Sequence of chain 2.A:
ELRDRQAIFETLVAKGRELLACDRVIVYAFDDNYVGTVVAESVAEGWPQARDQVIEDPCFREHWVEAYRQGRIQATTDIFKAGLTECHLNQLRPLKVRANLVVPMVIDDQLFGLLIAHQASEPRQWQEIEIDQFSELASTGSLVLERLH

A small-molecule ligand and the protein it binds are described below.
Small molecule (SMILES): CCC1=C(C)/C(=C/c2[nH]c(Cc3[nH]c(CC4NC(=O)C(C)=C4CC)c(C)c3CCC(=O)O)c(CCC(=O)O)c2C)NC1=O

Binding-site contacts:
Ligand atom O22 contacts residue GLN81 of chain 2.A at 3.4 Å.
Ligand atom N26 contacts residue HIS95 of chain 2.A at 3.3 Å.
Ligand atom O23 contacts residue ARG79 of chain 2.A at 2.9 Å (salt-bridge).
Ligand atom C36 contacts residue LEU102 of chain 2.A at 3.5 Å (hydrophobic).
Ligand atom C16 contacts residue CYS66 of chain 2.A at 1.8 Å (hydrophobic).
Ligand atom C30 contacts residue LEU99 of chain 2.A at 3.4 Å (hydrophobic).
Ligand atom C04 contacts residue CYS94 of chain 2.A at 3.6 Å (hydrophobic).
Ligand atom C25 contacts residue PHE67 of chain 2.A at 3.3 Å (hydrophobic).
Ligand atom N38 contacts residue ASP64 of chain 2.A at 2.9 Å (salt-bridge).
Ligand atom O43 contacts residue HIS70 of chain 2.A at 2.8 Å (h-bond).
Ligand atom C05 contacts residue CYS94 of chain 2.A at 3.6 Å (hydrophobic).
Ligand atom O31 contacts residue HIS125 of chain 2.A at 2.9 Å (h-bond).
Ligand atom C02 contacts residue CYS94 of chain 2.A at 1.8 Å (hydrophobic).
Ligand atom C11 contacts residue HIS95 of chain 2.A at 3.4 Å.
Ligand atom C12 contacts residue HIS95 of chain 2.A at 3.3 Å.
Ligand atom N26 contacts residue CYS66 of chain 2.A at 3.1 Å (h-bond).
Ligand atom O31 contacts residue ASN107 of chain 2.A at 3.1 Å (h-bond).
Ligand atom C10 contacts residue CYS94 of chain 2.A at 3.5 Å (hydrophobic).
Ligand atom C15 contacts residue HIS95 of chain 2.A at 3.4 Å.
Ligand atom O43 contacts residue CYS66 of chain 2.A at 3.3 Å.
Ligand atom O22 contacts residue TYR75 of chain 2.A at 2.6 Å (h-bond).
Ligand atom O31 contacts residue LEU99 of chain 2.A at 3.5 Å.
Ligand atom O43 contacts residue TRP71 of chain 2.A at 2.7 Å (h-bond).
Ligand atom O31 contacts residue ILE123 of chain 2.A at 3.5 Å.
Ligand atom O42 contacts residue HIS70 of chain 2.A at 3.4 Å (h-bond).
Ligand atom N38 contacts residue CYS66 of chain 2.A at 3.1 Å (h-bond).
Ligand atom N08 contacts residue ASP64 of chain 2.A at 2.7 Å (salt-bridge).
Ligand atom C14 contacts residue HIS95 of chain 2.A at 3.3 Å.
Ligand atom C03 contacts residue CYS94 of chain 2.A at 2.8 Å (hydrophobic).
Ligand atom O07 contacts residue PRO65 of chain 2.A at 3.2 Å.
Ligand atom N38 contacts residue HIS95 of chain 2.A at 3.5 Å (h-bond).
Ligand atom C25 contacts residue HIS95 of chain 2.A at 3.4 Å.
Ligand atom C17 contacts residue HIS95 of chain 2.A at 3.5 Å.
Ligand atom O22 contacts residue ARG79 of chain 2.A at 2.8 Å (salt-bridge).
Ligand atom C15 contacts residue CYS66 of chain 2.A at 2.8 Å (hydrophobic).
Ligand atom C01 contacts residue CYS94 of chain 2.A at 2.7 Å (hydrophobic).
Ligand atom N26 contacts residue ASP64 of chain 2.A at 2.9 Å (salt-bridge).
Ligand atom C41 contacts residue HIS70 of chain 2.A at 3.5 Å.
Ligand atom C24 contacts residue PHE67 of chain 2.A at 3.4 Å (hydrophobic).
Ligand atom C17 contacts residue CYS66 of chain 2.A at 2.6 Å (hydrophobic).